The protein below binds the small molecule below.
Small molecule (SMILES): CC(C)C[C@@H](C=O)NC(=O)[C@H](CC(C)C)NC(=O)[C@H](CC1=NC=NC1)NC(=O)[C@H](CCCN=C(N)N)NC(=O)[C@H](CC(C)C)NC(=O)[C@H](CC(C)C)NC(=O)[C@H](CC(C)C)NC(=O)[C@@H]1CCCN1C(=O)[C@H](Cc1cnc[nH]1)NC(=O)[C@H](C)N

Binding-site contacts:
Ligand atom CE1 contacts residue MET234 of chain 1.D at 3.8 Å (hydrophobic).
Ligand atom CG contacts residue GLU233 of chain 1.D at 3.5 Å.
Ligand atom CD1 contacts residue GLU233 of chain 1.D at 3.5 Å.
Ligand atom O contacts residue ILE50 of chain 1.D at 3.9 Å.
Ligand atom C contacts residue ILE50 of chain 1.D at 3.9 Å (hydrophobic).
Ligand atom CD1 contacts residue ILE50 of chain 1.D at 3.3 Å (hydrophobic).
Ligand atom CD2 contacts residue GLU72 of chain 1.D at 3.1 Å.
Ligand atom CG contacts residue GLU233 of chain 1.D at 3.2 Å.
Ligand atom C contacts residue GLU233 of chain 1.D at 3.5 Å.
Ligand atom CG contacts residue GLU233 of chain 1.D at 3.8 Å.
Ligand atom N contacts residue GLU233 of chain 1.D at 3.7 Å.
Ligand atom CA contacts residue GLU233 of chain 1.D at 3.6 Å.
Ligand atom O contacts residue LYS54 of chain 1.D at 3.0 Å (salt-bridge).
Ligand atom NE2 contacts residue GLU72 of chain 1.D at 2.5 Å (salt-bridge).
Ligand atom CD2 contacts residue GLN67 of chain 1.D at 3.4 Å.
Ligand atom CA contacts residue GLU233 of chain 1.D at 3.4 Å.
Ligand atom CD2 contacts residue LEU64 of chain 1.D at 3.7 Å (hydrophobic).
Ligand atom O contacts residue GLU233 of chain 1.D at 3.8 Å.
Ligand atom CD1 contacts residue ASP229 of chain 1.D at 3.6 Å.
Ligand atom ND1 contacts residue GLU233 of chain 1.D at 2.9 Å (salt-bridge).
Ligand atom CD2 contacts residue VAL68 of chain 1.D at 3.8 Å (hydrophobic).
Ligand atom CB contacts residue ILE50 of chain 1.D at 3.8 Å (hydrophobic).
Ligand atom CB contacts residue GLU233 of chain 1.D at 3.8 Å.
Ligand atom CD contacts residue GLU233 of chain 1.D at 3.4 Å.
Ligand atom CA contacts residue LYS54 of chain 1.D at 3.9 Å.
Ligand atom CD1 contacts residue VAL68 of chain 1.D at 3.8 Å (hydrophobic).
Ligand atom CD1 contacts residue LEU230 of chain 1.D at 3.9 Å (hydrophobic).
Ligand atom CD2 contacts residue MET234 of chain 1.D at 3.9 Å (hydrophobic).
Ligand atom C contacts residue GLU233 of chain 1.D at 3.9 Å.
Ligand atom CD2 contacts residue VAL68 of chain 1.D at 4.0 Å (hydrophobic).
Ligand atom O contacts residue GLU233 of chain 1.D at 3.6 Å.
Ligand atom CD2 contacts residue ILE50 of chain 1.D at 3.9 Å (hydrophobic).
Ligand atom CD2 contacts residue LEU71 of chain 1.D at 3.9 Å (hydrophobic).
Ligand atom CE1 contacts residue GLU72 of chain 1.D at 3.8 Å.
Ligand atom CE1 contacts residue GLU233 of chain 1.D at 3.9 Å.
Ligand atom O contacts residue LYS54 of chain 1.D at 3.0 Å (salt-bridge).
Ligand atom NE2 contacts residue ALA237 of chain 1.D at 3.9 Å.
Ligand atom C contacts residue LYS54 of chain 1.D at 3.4 Å.
Ligand atom CB contacts residue GLU233 of chain 1.D at 3.1 Å.
Ligand atom N contacts residue GLU233 of chain 1.D at 3.0 Å (salt-bridge).

Sequence of chain 1.D:
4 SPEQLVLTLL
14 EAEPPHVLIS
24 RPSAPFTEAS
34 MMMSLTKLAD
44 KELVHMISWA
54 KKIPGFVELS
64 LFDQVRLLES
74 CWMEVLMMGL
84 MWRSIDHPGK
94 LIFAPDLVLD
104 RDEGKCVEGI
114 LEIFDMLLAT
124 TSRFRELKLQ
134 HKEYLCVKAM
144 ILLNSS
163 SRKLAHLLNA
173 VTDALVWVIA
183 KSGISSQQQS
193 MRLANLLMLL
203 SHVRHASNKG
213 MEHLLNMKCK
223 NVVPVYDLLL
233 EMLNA